This small molecule binds to this protein.
Small molecule (SMILES): CC(=O)N[C@@H]1[C@@H](O)[C@H](O)[C@@H](CO)O[C@H]1O

Binding-site contacts:
Ligand atom C8 contacts residue ASN442 of chain 1.C at 3.5 Å.
Ligand atom N2 contacts residue ASN442 of chain 1.C at 2.6 Å (h-bond).
Ligand atom C3 contacts residue ASN442 of chain 1.C at 3.8 Å.
Ligand atom C1 contacts residue SER441 of chain 1.C at 4.4 Å.
Ligand atom O5 contacts residue SER294 of chain 1.C at 3.3 Å (h-bond).
Ligand atom C5 contacts residue ASN442 of chain 1.C at 3.7 Å.
Ligand atom C7 contacts residue ASN442 of chain 1.C at 3.2 Å.
Ligand atom C4 contacts residue ASN442 of chain 1.C at 4.2 Å.
Ligand atom C2 contacts residue ASN442 of chain 1.C at 2.5 Å.
Ligand atom O5 contacts residue ASN442 of chain 1.C at 2.3 Å (h-bond).
Ligand atom O7 contacts residue ASN442 of chain 1.C at 4.2 Å.
Ligand atom C1 contacts residue ASN442 of chain 1.C at 1.4 Å.
Ligand atom C8 contacts residue NAG1 of chain 1.BA at 3.9 Å.
Ligand atom C1 contacts residue SER294 of chain 1.C at 3.7 Å.

Sequence of chain 1.C:
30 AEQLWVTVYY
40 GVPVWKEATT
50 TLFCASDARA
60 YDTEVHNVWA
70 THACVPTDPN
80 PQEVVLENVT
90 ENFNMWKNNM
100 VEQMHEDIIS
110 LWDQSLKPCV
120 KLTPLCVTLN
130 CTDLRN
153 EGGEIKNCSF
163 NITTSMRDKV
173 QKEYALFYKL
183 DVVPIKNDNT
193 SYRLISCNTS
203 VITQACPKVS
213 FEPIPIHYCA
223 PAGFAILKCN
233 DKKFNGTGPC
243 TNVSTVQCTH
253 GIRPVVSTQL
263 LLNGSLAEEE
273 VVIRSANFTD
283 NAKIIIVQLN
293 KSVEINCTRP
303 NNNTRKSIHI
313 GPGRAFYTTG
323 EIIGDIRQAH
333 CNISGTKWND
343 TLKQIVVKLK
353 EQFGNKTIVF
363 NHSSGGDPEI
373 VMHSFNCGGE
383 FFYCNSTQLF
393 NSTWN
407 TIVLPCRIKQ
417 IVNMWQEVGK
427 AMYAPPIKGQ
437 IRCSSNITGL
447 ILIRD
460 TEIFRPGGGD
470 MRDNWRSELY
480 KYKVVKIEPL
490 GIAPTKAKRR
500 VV